A protein and the small-molecule ligand that binds it are described below.
Small molecule (SMILES): CC(=O)N[C@H]1[C@H](O[C@H]2[C@H](O)[C@@H](NC(C)=O)CO[C@@H]2CO)O[C@H](CO)[C@@H](O)[C@@H]1O

Sequence of chain 1.A:
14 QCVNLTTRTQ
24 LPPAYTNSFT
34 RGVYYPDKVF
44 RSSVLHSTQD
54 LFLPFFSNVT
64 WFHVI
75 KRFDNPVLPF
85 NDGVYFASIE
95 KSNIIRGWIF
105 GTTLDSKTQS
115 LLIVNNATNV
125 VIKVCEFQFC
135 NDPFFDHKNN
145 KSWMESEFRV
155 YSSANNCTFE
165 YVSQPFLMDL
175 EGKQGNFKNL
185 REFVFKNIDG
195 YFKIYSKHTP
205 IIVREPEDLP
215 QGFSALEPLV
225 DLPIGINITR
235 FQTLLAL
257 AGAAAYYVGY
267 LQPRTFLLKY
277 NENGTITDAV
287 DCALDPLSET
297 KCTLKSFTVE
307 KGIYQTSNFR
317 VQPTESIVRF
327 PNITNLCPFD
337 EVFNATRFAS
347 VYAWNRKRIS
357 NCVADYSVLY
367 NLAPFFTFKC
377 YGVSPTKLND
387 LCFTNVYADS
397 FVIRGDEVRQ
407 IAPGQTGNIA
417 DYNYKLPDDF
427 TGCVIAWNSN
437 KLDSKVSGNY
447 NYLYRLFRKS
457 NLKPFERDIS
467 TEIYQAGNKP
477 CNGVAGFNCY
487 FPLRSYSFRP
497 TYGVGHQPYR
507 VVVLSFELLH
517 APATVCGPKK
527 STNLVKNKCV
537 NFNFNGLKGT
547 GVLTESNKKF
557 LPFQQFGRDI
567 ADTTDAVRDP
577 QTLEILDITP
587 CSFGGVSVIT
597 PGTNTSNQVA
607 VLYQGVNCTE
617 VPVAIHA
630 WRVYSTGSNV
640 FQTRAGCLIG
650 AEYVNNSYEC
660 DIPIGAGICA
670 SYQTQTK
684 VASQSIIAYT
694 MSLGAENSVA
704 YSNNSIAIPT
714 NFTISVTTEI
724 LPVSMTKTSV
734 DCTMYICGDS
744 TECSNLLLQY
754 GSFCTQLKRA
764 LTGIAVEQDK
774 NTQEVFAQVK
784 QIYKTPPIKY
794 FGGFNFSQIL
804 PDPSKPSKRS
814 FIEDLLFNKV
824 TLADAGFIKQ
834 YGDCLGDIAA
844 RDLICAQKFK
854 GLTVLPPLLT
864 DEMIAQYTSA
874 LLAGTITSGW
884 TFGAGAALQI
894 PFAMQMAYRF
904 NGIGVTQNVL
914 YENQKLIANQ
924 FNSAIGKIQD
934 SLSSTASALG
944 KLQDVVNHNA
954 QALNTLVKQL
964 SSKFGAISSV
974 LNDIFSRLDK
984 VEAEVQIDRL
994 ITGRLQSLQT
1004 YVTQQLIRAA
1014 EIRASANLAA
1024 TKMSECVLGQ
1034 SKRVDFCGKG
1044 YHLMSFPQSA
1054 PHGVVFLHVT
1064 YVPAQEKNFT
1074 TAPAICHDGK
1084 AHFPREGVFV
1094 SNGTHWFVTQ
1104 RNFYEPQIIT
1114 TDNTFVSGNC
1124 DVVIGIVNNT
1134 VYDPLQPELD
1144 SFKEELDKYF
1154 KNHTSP

Binding-site contacts:
Ligand atom C8 contacts residue GLN641 of chain 1.A at 4.1 Å.
Ligand atom C2 contacts residue ASN613 of chain 1.A at 2.5 Å.
Ligand atom O5 contacts residue ASN613 of chain 1.A at 2.3 Å (h-bond).
Ligand atom O5 contacts residue GLN833 of chain 1.B at 3.3 Å (h-bond).
Ligand atom C8 contacts residue ILE831 of chain 1.B at 4.5 Å (hydrophobic).
Ligand atom C7 contacts residue ASN613 of chain 1.A at 3.2 Å.
Ligand atom O6 contacts residue GLN833 of chain 1.B at 2.9 Å (h-bond).
Ligand atom C1 contacts residue ASN613 of chain 1.A at 1.5 Å.
Ligand atom C2 contacts residue GLN833 of chain 1.B at 3.6 Å.
Ligand atom C8 contacts residue ASN613 of chain 1.A at 4.5 Å.
Ligand atom C6 contacts residue THR615 of chain 1.A at 4.5 Å.
Ligand atom N2 contacts residue ASN613 of chain 1.A at 3.0 Å (h-bond).
Ligand atom C5 contacts residue ASN613 of chain 1.A at 3.7 Å.
Ligand atom O3 contacts residue GLN833 of chain 1.B at 4.2 Å.
Ligand atom C4 contacts residue ASN613 of chain 1.A at 4.2 Å.
Ligand atom C7 contacts residue ILE831 of chain 1.B at 4.4 Å (hydrophobic).
Ligand atom C3 contacts residue ASN613 of chain 1.A at 3.8 Å.
Ligand atom C6 contacts residue GLN833 of chain 1.B at 3.9 Å.
Ligand atom C1 contacts residue GLN833 of chain 1.B at 3.9 Å.
Ligand atom C3 contacts residue GLN833 of chain 1.B at 4.1 Å.
Ligand atom N2 contacts residue GLN833 of chain 1.B at 4.5 Å.
Ligand atom C4 contacts residue GLN833 of chain 1.B at 3.5 Å.
Ligand atom C7 contacts residue GLN833 of chain 1.B at 4.3 Å.
Ligand atom O7 contacts residue GLN833 of chain 1.B at 3.5 Å.
Ligand atom O7 contacts residue ASN613 of chain 1.A at 2.9 Å (h-bond).
Ligand atom O5 contacts residue THR615 of chain 1.A at 3.9 Å.
Ligand atom O7 contacts residue ILE831 of chain 1.B at 3.5 Å.
Ligand atom C5 contacts residue GLN833 of chain 1.B at 3.7 Å.

Sequence of chain 1.B:
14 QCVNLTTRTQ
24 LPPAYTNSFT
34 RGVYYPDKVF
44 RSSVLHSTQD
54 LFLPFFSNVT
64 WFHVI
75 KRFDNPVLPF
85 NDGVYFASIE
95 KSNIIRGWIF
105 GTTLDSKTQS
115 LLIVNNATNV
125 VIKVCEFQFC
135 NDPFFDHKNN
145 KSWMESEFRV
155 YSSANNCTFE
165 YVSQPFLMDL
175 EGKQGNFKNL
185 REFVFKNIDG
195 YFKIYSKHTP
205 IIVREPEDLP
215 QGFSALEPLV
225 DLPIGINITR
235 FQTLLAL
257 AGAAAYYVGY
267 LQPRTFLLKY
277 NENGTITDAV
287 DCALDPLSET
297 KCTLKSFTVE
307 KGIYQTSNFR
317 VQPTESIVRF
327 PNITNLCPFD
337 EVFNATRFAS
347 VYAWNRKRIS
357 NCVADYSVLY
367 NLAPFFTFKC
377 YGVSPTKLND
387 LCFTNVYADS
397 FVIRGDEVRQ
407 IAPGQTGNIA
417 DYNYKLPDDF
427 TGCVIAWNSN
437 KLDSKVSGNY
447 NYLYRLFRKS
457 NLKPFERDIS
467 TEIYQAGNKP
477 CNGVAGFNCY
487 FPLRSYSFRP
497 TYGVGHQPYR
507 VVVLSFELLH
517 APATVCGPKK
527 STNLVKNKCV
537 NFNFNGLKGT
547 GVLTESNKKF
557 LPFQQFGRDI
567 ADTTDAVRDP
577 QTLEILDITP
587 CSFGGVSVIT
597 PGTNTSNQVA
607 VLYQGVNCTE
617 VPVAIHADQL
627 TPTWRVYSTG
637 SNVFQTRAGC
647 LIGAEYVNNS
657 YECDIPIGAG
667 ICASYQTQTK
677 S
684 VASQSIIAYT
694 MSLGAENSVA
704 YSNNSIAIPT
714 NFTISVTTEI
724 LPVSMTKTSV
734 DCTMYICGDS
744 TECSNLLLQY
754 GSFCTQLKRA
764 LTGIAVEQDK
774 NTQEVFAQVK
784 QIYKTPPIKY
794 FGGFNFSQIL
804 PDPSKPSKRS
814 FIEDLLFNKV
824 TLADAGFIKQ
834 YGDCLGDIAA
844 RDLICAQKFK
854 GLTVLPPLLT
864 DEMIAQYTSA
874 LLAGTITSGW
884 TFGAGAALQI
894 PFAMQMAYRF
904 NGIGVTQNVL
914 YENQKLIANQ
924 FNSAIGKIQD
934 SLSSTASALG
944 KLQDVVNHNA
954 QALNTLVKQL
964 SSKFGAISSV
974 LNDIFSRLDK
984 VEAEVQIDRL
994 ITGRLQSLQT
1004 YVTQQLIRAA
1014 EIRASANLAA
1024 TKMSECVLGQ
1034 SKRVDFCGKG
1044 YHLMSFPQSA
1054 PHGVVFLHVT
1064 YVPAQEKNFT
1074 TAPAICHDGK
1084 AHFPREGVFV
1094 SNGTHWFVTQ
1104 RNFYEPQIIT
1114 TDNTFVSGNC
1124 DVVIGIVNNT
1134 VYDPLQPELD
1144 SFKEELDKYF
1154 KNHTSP